The small molecule below binds the protein below.
Small molecule (SMILES): CC[N+](CC)(CC)Cc1ccccc1

Binding-site contacts:
Ligand atom C3 contacts residue TRP164 of chain 1.A at 3.2 Å (hydrophobic).
Ligand atom C1 contacts residue ILE92 of chain 1.A at 4.1 Å (hydrophobic).
Ligand atom C11 contacts residue MET199 of chain 1.A at 3.7 Å (hydrophobic).
Ligand atom C2 contacts residue PPV1 of chain 1.F at 4.5 Å.
Ligand atom C3 contacts residue GLY192 of chain 1.A at 4.2 Å.
Ligand atom C7 contacts residue PHE191 of chain 1.A at 4.4 Å (hydrophobic).
Ligand atom C11 contacts residue GLY192 of chain 1.A at 4.1 Å.
Ligand atom C5 contacts residue PHE191 of chain 1.A at 4.1 Å (hydrophobic).
Ligand atom C3 contacts residue PHE191 of chain 1.A at 2.9 Å (hydrophobic).
Ligand atom C2 contacts residue PHE191 of chain 1.A at 3.9 Å (hydrophobic).
Ligand atom C12 contacts residue TYR160 of chain 1.A at 3.9 Å (hydrophobic).
Ligand atom C4 contacts residue PHE191 of chain 1.A at 3.0 Å (hydrophobic).
Ligand atom C11 contacts residue PHE196 of chain 1.A at 4.2 Å (hydrophobic).
Ligand atom C1 contacts residue THR88 of chain 1.A at 4.3 Å.
Ligand atom C7 contacts residue PPV1 of chain 1.F at 3.0 Å.
Ligand atom C2 contacts residue TRP164 of chain 1.A at 3.9 Å (hydrophobic).
Ligand atom C2 contacts residue ASP95 of chain 1.A at 4.4 Å.
Ligand atom C6 contacts residue ILE92 of chain 1.A at 3.9 Å (hydrophobic).
Ligand atom C11 contacts residue TRP164 of chain 1.A at 4.2 Å (hydrophobic).
Ligand atom C13 contacts residue TRP164 of chain 1.A at 3.3 Å (hydrophobic).
Ligand atom C10 contacts residue PHE196 of chain 1.A at 4.0 Å (hydrophobic).
Ligand atom C12 contacts residue ALA195 of chain 1.A at 4.2 Å (hydrophobic).
Ligand atom C10 contacts residue GLY192 of chain 1.A at 4.4 Å.
Ligand atom C6 contacts residue PPV1 of chain 1.F at 4.2 Å.
Ligand atom N contacts residue PHE191 of chain 1.A at 4.1 Å.
Ligand atom C3 contacts residue ASP190 of chain 1.A at 4.0 Å.
Ligand atom C1 contacts residue GLY91 of chain 1.A at 4.4 Å.
Ligand atom C11 contacts residue ALA195 of chain 1.A at 3.7 Å (hydrophobic).
Ligand atom C11 contacts residue TYR160 of chain 1.A at 4.2 Å (hydrophobic).
Ligand atom C12 contacts residue TRP164 of chain 1.A at 3.0 Å (hydrophobic).
Ligand atom C10 contacts residue MET199 of chain 1.A at 3.7 Å (hydrophobic).

Sequence of chain 1.A:
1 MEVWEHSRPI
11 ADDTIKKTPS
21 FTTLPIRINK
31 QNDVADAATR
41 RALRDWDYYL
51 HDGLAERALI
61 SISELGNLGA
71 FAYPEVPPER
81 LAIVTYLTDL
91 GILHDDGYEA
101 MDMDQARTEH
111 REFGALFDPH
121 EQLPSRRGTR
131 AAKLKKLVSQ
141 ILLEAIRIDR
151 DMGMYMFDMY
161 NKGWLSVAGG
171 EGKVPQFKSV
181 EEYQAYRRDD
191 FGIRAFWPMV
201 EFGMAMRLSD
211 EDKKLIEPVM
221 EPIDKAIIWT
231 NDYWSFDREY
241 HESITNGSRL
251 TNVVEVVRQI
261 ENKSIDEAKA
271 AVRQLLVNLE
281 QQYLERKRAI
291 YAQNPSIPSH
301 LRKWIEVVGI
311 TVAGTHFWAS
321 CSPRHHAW